Binding-site contacts:
Ligand atom C8 contacts residue ASN687 of chain 1.C at 4.4 Å.
Ligand atom C7 contacts residue ASN687 of chain 1.C at 3.2 Å.
Ligand atom C4 contacts residue ASN687 of chain 1.C at 4.2 Å.
Ligand atom C3 contacts residue ASN687 of chain 1.C at 3.8 Å.
Ligand atom O7 contacts residue LYS484 of chain 1.C at 2.7 Å (salt-bridge).
Ligand atom C7 contacts residue LYS484 of chain 1.C at 3.6 Å.
Ligand atom O7 contacts residue ASN687 of chain 1.C at 3.2 Å (h-bond).
Ligand atom C1 contacts residue ASN687 of chain 1.C at 1.4 Å.
Ligand atom O5 contacts residue ASN687 of chain 1.C at 2.4 Å (h-bond).
Ligand atom C8 contacts residue LYS484 of chain 1.C at 3.8 Å.
Ligand atom C5 contacts residue ASN687 of chain 1.C at 3.7 Å.
Ligand atom C2 contacts residue ASN687 of chain 1.C at 2.5 Å.
Ligand atom C8 contacts residue LYS711 of chain 1.C at 4.0 Å.
Ligand atom N2 contacts residue ASN687 of chain 1.C at 2.9 Å (h-bond).

A small-molecule ligand and the protein it binds are described below.
Small molecule (SMILES): CC(=O)N[C@@H]1[C@@H](O)[C@H](O)[C@@H](CO)O[C@H]1O

Sequence of chain 1.C:
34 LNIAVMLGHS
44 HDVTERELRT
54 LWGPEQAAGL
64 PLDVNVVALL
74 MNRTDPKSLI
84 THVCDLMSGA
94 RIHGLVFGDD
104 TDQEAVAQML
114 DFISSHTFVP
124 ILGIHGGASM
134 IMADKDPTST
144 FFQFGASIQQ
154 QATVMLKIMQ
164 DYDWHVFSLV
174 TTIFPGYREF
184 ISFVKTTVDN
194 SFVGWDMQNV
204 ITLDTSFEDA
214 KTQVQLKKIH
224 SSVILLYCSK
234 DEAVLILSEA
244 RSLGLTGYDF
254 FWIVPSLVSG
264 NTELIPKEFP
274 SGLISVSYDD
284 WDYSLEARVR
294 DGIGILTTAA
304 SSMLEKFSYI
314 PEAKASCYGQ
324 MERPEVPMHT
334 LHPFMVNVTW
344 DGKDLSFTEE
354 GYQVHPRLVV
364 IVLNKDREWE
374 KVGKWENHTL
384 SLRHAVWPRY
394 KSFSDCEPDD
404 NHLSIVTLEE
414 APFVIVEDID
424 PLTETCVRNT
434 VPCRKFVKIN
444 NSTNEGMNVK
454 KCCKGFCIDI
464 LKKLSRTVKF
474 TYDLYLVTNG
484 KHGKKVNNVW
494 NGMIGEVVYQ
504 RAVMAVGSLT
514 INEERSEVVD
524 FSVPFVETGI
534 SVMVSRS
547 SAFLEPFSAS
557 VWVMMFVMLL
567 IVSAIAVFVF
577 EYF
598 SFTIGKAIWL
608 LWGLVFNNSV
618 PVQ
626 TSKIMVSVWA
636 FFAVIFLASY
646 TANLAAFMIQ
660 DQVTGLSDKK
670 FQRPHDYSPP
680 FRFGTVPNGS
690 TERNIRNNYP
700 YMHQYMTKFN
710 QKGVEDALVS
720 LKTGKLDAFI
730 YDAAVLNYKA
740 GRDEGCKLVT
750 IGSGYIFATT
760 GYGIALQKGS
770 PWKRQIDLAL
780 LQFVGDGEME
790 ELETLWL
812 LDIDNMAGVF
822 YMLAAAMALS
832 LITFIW